Sequence of chain 1.B:
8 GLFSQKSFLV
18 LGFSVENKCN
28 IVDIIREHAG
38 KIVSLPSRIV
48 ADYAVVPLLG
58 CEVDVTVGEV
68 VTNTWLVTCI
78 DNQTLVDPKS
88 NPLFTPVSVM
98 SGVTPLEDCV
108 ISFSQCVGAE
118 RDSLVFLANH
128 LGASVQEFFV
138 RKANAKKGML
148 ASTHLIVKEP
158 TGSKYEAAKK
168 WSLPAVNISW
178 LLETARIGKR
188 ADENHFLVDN

This small molecule binds to this protein.
Small molecule (SMILES): CC(C)[C@H](NC(=O)[C@@H](N)Cc1ccccc1)C(=O)N1CCC[C@H]1C(=O)N1CCC[C@H]1C(=O)N[C@@H](COP(=O)(O)O)C(=O)N1CCC[C@H]1C=O

Binding-site contacts:
Ligand atom CE2 contacts residue LYS143 of chain 1.B at 4.2 Å.
Ligand atom CG1 contacts residue SER160 of chain 1.B at 4.0 Å.
Ligand atom C contacts residue PHE136 of chain 1.B at 3.7 Å (hydrophobic).
Ligand atom CA contacts residue PHE136 of chain 1.B at 3.9 Å (hydrophobic).
Ligand atom O contacts residue LYS161 of chain 1.B at 3.8 Å.
Ligand atom O2P contacts residue SER111 of chain 1.B at 3.9 Å.
Ligand atom CG2 contacts residue TRP168 of chain 1.B at 3.8 Å (hydrophobic).
Ligand atom N contacts residue ARG138 of chain 1.B at 3.2 Å (salt-bridge).
Ligand atom CE1 contacts residue ARG138 of chain 1.B at 4.0 Å.
Ligand atom O1P contacts residue SER111 of chain 1.B at 3.6 Å.
Ligand atom O2P contacts residue GLN112 of chain 1.B at 3.5 Å (h-bond).
Ligand atom O contacts residue PHE136 of chain 1.B at 3.4 Å (h-bond).
Ligand atom O contacts residue PHE135 of chain 1.B at 3.8 Å.
Ligand atom P contacts residue SER111 of chain 1.B at 3.4 Å.
Ligand atom P contacts residue GLN112 of chain 1.B at 4.2 Å.
Ligand atom O3P contacts residue SER111 of chain 1.B at 2.3 Å (h-bond).
Ligand atom CA contacts residue VAL137 of chain 1.B at 3.7 Å (hydrophobic).
Ligand atom CA contacts residue GLU134 of chain 1.B at 3.9 Å.
Ligand atom N contacts residue TRP168 of chain 1.B at 4.0 Å.
Ligand atom O3P contacts residue LYS161 of chain 1.B at 4.2 Å.
Ligand atom N contacts residue PHE136 of chain 1.B at 2.9 Å (h-bond).
Ligand atom CD1 contacts residue ARG138 of chain 1.B at 3.6 Å.
Ligand atom CB contacts residue VAL137 of chain 1.B at 3.7 Å (hydrophobic).
Ligand atom CG contacts residue GLU134 of chain 1.B at 3.4 Å.
Ligand atom O1P contacts residue LYS161 of chain 1.B at 3.1 Å (salt-bridge).
Ligand atom N contacts residue GLU134 of chain 1.B at 4.2 Å.
Ligand atom O3P contacts residue GLN112 of chain 1.B at 4.1 Å.
Ligand atom CG2 contacts residue PHE136 of chain 1.B at 4.1 Å (hydrophobic).
Ligand atom CA contacts residue PHE135 of chain 1.B at 3.9 Å (hydrophobic).
Ligand atom CA contacts residue LYS161 of chain 1.B at 4.0 Å.
Ligand atom CB contacts residue PHE136 of chain 1.B at 3.9 Å (hydrophobic).
Ligand atom CG2 contacts residue ALA164 of chain 1.B at 3.5 Å (hydrophobic).
Ligand atom CG1 contacts residue LYS161 of chain 1.B at 3.6 Å.
Ligand atom O1P contacts residue PHE110 of chain 1.B at 3.5 Å (h-bond).
Ligand atom CG2 contacts residue SER160 of chain 1.B at 4.1 Å.
Ligand atom CA contacts residue TRP168 of chain 1.B at 4.1 Å (hydrophobic).
Ligand atom CB contacts residue GLU134 of chain 1.B at 3.5 Å.
Ligand atom CD contacts residue PHE135 of chain 1.B at 3.6 Å (hydrophobic).
Ligand atom CA contacts residue PHE136 of chain 1.B at 3.5 Å (hydrophobic).
Ligand atom N contacts residue TRP168 of chain 1.B at 4.1 Å.